Binding-site contacts:
Ligand atom O contacts residue GLU46 of chain 1.L at 3.4 Å.
Ligand atom CB contacts residue VAL51 of chain 1.I at 3.7 Å (hydrophobic).
Ligand atom N contacts residue ARG130 of chain 1.I at 3.6 Å.
Ligand atom CG contacts residue PHE54 of chain 1.I at 3.4 Å (hydrophobic).
Ligand atom O contacts residue SER127 of chain 1.I at 3.6 Å.
Ligand atom CB contacts residue GLU46 of chain 1.L at 3.4 Å.
Ligand atom CG contacts residue VAL51 of chain 1.I at 3.4 Å (hydrophobic).
Ligand atom O contacts residue ASN245 of chain 1.I at 3.1 Å (h-bond).
Ligand atom OD1 contacts residue HIS53 of chain 1.I at 3.5 Å (h-bond).
Ligand atom OE2 contacts residue ASN153 of chain 1.I at 3.0 Å (h-bond).
Ligand atom CE3 contacts residue VAL51 of chain 1.I at 3.6 Å (hydrophobic).
Ligand atom CD contacts residue TYR156 of chain 1.I at 3.3 Å (hydrophobic).
Ligand atom OE1 contacts residue TYR156 of chain 1.I at 2.6 Å (h-bond).
Ligand atom OE2 contacts residue PRO154 of chain 1.J at 3.3 Å.
Ligand atom OE2 contacts residue LYS152 of chain 1.J at 3.4 Å (salt-bridge).
Ligand atom CB contacts residue VAL47 of chain 1.L at 3.6 Å (hydrophobic).
Ligand atom C contacts residue VAL51 of chain 1.I at 3.7 Å (hydrophobic).
Ligand atom CD2 contacts residue VAL51 of chain 1.I at 3.4 Å (hydrophobic).
Ligand atom CG contacts residue PRO154 of chain 1.J at 3.5 Å (hydrophobic).
Ligand atom N contacts residue VAL51 of chain 1.I at 2.9 Å (h-bond).
Ligand atom N contacts residue GLU46 of chain 1.L at 3.5 Å.
Ligand atom O contacts residue ARG130 of chain 1.I at 3.3 Å (salt-bridge).
Ligand atom OD2 contacts residue SER52 of chain 1.I at 2.1 Å (h-bond).
Ligand atom O contacts residue HIS53 of chain 1.I at 3.1 Å (h-bond).
Ligand atom CG2 contacts residue GLU46 of chain 1.L at 3.3 Å.
Ligand atom CB contacts residue PRO154 of chain 1.J at 3.4 Å (hydrophobic).
Ligand atom OD2 contacts residue PRO154 of chain 1.J at 3.4 Å.
Ligand atom OD2 contacts residue HIS53 of chain 1.I at 3.4 Å (h-bond).
Ligand atom CA contacts residue VAL51 of chain 1.I at 3.4 Å (hydrophobic).
Ligand atom CG contacts residue PRO154 of chain 1.J at 3.6 Å (hydrophobic).
Ligand atom CG contacts residue SER52 of chain 1.I at 3.2 Å.
Ligand atom OD2 contacts residue PHE54 of chain 1.I at 3.1 Å (h-bond).
Ligand atom OD1 contacts residue PHE54 of chain 1.I at 2.9 Å.
Ligand atom CG contacts residue HIS53 of chain 1.I at 3.5 Å.
Ligand atom C contacts residue VAL51 of chain 1.I at 3.6 Å (hydrophobic).
Ligand atom O contacts residue ARG130 of chain 1.I at 3.0 Å (salt-bridge).
Ligand atom O contacts residue TRP150 of chain 1.G at 3.6 Å.
Ligand atom CB contacts residue TYR156 of chain 1.I at 3.4 Å (hydrophobic).
Ligand atom O contacts residue PHE125 of chain 1.I at 3.2 Å.
Ligand atom N contacts residue TRP150 of chain 1.G at 3.6 Å.

Sequence of chain 1.I:
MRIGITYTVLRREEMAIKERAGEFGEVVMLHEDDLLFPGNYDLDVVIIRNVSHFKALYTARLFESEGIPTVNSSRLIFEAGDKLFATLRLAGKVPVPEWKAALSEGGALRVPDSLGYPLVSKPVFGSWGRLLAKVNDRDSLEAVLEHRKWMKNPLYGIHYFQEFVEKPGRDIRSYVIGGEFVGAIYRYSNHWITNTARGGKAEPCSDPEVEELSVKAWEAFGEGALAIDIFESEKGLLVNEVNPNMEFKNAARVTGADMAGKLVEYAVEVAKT

Sequence of chain 1.L:
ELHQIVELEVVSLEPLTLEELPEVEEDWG

Sequence of chain 1.J:
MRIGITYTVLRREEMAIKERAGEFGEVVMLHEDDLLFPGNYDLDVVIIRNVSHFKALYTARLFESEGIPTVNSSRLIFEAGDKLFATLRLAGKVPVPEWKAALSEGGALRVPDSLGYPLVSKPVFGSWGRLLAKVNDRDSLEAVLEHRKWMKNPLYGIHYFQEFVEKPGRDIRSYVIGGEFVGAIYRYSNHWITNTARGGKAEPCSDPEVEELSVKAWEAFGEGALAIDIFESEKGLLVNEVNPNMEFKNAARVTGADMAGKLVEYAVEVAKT

Sequence of chain 1.G:
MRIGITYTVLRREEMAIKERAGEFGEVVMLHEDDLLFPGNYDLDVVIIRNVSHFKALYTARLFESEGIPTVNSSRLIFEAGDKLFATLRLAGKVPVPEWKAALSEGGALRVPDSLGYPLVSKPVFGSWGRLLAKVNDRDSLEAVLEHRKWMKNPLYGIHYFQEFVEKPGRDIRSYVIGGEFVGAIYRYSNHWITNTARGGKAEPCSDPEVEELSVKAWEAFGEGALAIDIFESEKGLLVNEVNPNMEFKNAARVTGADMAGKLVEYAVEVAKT

The small molecule below binds the protein below.
Small molecule (SMILES): CC(C)[C@H](NC(=O)[C@H](C)NC(=O)[C@@H]1CCCN1C(=O)[C@H](C)N)C(=O)N[C@@H](CCC(=O)O)C(=O)N[C@@H](CCC(=O)O)C(=O)N[C@@H](CC(=O)O)C(=O)N[C@@H](CC1=c2ccccc2=NC1)C(=O)NCC=O